This protein binds this small molecule.
Small molecule (SMILES): Cc1ccncc1NC(=O)Cc1cccc(F)c1

Sequence of chain 2.A:
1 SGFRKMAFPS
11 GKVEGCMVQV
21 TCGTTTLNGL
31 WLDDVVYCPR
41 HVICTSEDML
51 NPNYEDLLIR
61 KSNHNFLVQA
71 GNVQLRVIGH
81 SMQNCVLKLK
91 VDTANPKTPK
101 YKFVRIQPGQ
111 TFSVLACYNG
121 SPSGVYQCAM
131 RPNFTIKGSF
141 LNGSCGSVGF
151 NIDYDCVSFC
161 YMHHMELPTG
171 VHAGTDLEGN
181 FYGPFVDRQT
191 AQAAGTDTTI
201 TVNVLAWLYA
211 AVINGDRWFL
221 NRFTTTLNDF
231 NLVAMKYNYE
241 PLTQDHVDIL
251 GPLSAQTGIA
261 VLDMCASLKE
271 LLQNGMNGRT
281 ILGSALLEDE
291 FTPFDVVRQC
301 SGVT

Sequence of chain 1.A:
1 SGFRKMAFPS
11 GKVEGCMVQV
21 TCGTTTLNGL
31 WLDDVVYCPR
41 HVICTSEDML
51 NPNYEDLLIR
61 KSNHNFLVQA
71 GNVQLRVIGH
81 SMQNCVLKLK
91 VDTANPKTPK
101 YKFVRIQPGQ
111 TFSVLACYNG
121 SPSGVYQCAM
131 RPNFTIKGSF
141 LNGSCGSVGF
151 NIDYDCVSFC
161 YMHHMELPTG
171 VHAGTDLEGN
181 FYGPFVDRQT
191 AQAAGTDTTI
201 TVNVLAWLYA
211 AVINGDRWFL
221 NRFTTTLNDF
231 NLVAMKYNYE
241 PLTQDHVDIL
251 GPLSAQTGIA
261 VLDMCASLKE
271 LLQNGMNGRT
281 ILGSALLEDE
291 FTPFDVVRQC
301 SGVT

Binding-site contacts:
Ligand atom C2 contacts residue ASN142 of chain 1.A at 3.6 Å.
Ligand atom N contacts residue GLU166 of chain 1.A at 3.6 Å.
Ligand atom F contacts residue HIS164 of chain 1.A at 3.8 Å.
Ligand atom N contacts residue HIS163 of chain 1.A at 2.8 Å (h-bond).
Ligand atom N contacts residue SER144 of chain 1.A at 3.8 Å.
Ligand atom F contacts residue MET165 of chain 1.A at 3.6 Å.
Ligand atom C10 contacts residue GLN189 of chain 1.A at 3.6 Å.
Ligand atom F contacts residue HIS41 of chain 1.A at 3.6 Å.
Ligand atom C3 contacts residue LEU141 of chain 1.A at 3.7 Å (hydrophobic).
Ligand atom C9 contacts residue GLN189 of chain 1.A at 3.5 Å.
Ligand atom C13 contacts residue HIS41 of chain 1.A at 3.7 Å.
Ligand atom N1 contacts residue CYS145 of chain 1.A at 3.8 Å.
Ligand atom C11 contacts residue ASP187 of chain 1.A at 3.8 Å.
Ligand atom C3 contacts residue PHE140 of chain 1.A at 3.3 Å (hydrophobic).
Ligand atom C9 contacts residue DMS1 of chain 1.F at 3.8 Å.
Ligand atom C11 contacts residue ARG188 of chain 1.A at 3.5 Å.
Ligand atom C4 contacts residue GLU166 of chain 1.A at 3.7 Å.
Ligand atom C12 contacts residue MET49 of chain 1.A at 3.7 Å (hydrophobic).
Ligand atom C1 contacts residue ASN142 of chain 1.A at 3.8 Å.
Ligand atom N contacts residue PHE140 of chain 1.A at 3.8 Å.
Ligand atom C2 contacts residue LEU141 of chain 1.A at 3.5 Å (hydrophobic).
Ligand atom F contacts residue ASP187 of chain 1.A at 3.2 Å.
Ligand atom C10 contacts residue DMS1 of chain 1.F at 3.4 Å.
Ligand atom C2 contacts residue PHE140 of chain 1.A at 3.8 Å (hydrophobic).
Ligand atom C contacts residue GLU166 of chain 1.A at 3.5 Å.
Ligand atom C10 contacts residue ARG188 of chain 1.A at 3.8 Å.
Ligand atom C13 contacts residue MET165 of chain 1.A at 3.9 Å (hydrophobic).
Ligand atom C11 contacts residue MET49 of chain 1.A at 3.4 Å (hydrophobic).
Ligand atom C3 contacts residue HIS163 of chain 1.A at 3.9 Å.
Ligand atom O contacts residue MET165 of chain 1.A at 3.3 Å.
Ligand atom C12 contacts residue MET165 of chain 1.A at 3.6 Å (hydrophobic).
Ligand atom C10 contacts residue MET49 of chain 1.A at 3.6 Å (hydrophobic).
Ligand atom C3 contacts residue GLU166 of chain 1.A at 3.5 Å.
Ligand atom C4 contacts residue CYS145 of chain 1.A at 3.7 Å (hydrophobic).
Ligand atom O contacts residue GLU166 of chain 1.A at 2.9 Å (salt-bridge).
Ligand atom C2 contacts residue GLU166 of chain 1.A at 3.4 Å.
Ligand atom C13 contacts residue HIS164 of chain 1.A at 3.3 Å.
Ligand atom C1 contacts residue GLU166 of chain 1.A at 3.8 Å.
Ligand atom C4 contacts residue HIS163 of chain 1.A at 3.3 Å.
Ligand atom C11 contacts residue MET165 of chain 1.A at 3.4 Å (hydrophobic).